A small-molecule ligand and the protein it binds are described below.
Small molecule (SMILES): CC(=O)N[C@H]1[C@H](O[C@H]2[C@H](O)[C@@H](NC(C)=O)CO[C@@H]2CO)O[C@H](CO)[C@@H](O)[C@@H]1O

Sequence of chain 1.C:
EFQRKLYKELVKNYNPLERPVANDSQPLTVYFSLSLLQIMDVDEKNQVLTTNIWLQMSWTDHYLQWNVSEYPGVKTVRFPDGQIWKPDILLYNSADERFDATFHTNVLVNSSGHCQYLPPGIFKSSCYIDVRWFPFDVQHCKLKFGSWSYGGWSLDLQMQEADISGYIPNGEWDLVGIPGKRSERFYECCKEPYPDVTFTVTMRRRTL

Binding-site contacts:
Ligand atom N2 contacts residue ASN110 of chain 1.C at 2.9 Å (h-bond).
Ligand atom O3 contacts residue SER112 of chain 1.C at 3.9 Å.
Ligand atom O7 contacts residue SER111 of chain 1.C at 4.0 Å.
Ligand atom C3 contacts residue ASN110 of chain 1.C at 3.8 Å.
Ligand atom N2 contacts residue SER112 of chain 1.C at 2.8 Å (h-bond).
Ligand atom O7 contacts residue ASN110 of chain 1.C at 4.4 Å.
Ligand atom O7 contacts residue SER112 of chain 1.C at 4.0 Å.
Ligand atom C1 contacts residue ASN110 of chain 1.C at 1.4 Å.
Ligand atom C1 contacts residue HIS114 of chain 1.C at 4.3 Å.
Ligand atom C8 contacts residue ASN110 of chain 1.C at 3.9 Å.
Ligand atom C2 contacts residue ASN110 of chain 1.C at 2.5 Å.
Ligand atom C5 contacts residue ASN110 of chain 1.C at 3.7 Å.
Ligand atom C7 contacts residue ASN110 of chain 1.C at 3.6 Å.
Ligand atom C5 contacts residue HIS114 of chain 1.C at 4.0 Å.
Ligand atom C2 contacts residue SER112 of chain 1.C at 3.4 Å.
Ligand atom C1 contacts residue SER112 of chain 1.C at 3.8 Å.
Ligand atom O6 contacts residue HIS114 of chain 1.C at 4.1 Å.
Ligand atom C4 contacts residue ASN110 of chain 1.C at 4.3 Å.
Ligand atom C7 contacts residue SER112 of chain 1.C at 3.8 Å.
Ligand atom O5 contacts residue HIS114 of chain 1.C at 3.9 Å.
Ligand atom O5 contacts residue ASN110 of chain 1.C at 2.4 Å (h-bond).
Ligand atom C6 contacts residue HIS114 of chain 1.C at 3.8 Å.
Ligand atom C3 contacts residue SER112 of chain 1.C at 3.3 Å.